This small molecule binds to this protein.
Small molecule (SMILES): C[C@]12CCC(=O)C[C@@H]1CC[C@@H]1[C@@H]2CC[C@]2(C)[C@@H](O)CC[C@@H]12

Binding-site contacts:
Ligand atom C6 contacts residue PHE95 of chain 1.A at 3.9 Å (hydrophobic).
Ligand atom O3 contacts residue MET80 of chain 1.A at 3.7 Å.
Ligand atom C2 contacts residue LEU38 of chain 1.A at 3.9 Å (hydrophobic).
Ligand atom C17 contacts residue THR208 of chain 1.A at 3.7 Å.
Ligand atom C15 contacts residue LEU204 of chain 1.A at 3.7 Å (hydrophobic).
Ligand atom C13 contacts residue ASN36 of chain 1.A at 3.8 Å.
Ligand atom O17 contacts residue ASN36 of chain 1.A at 2.8 Å (h-bond).
Ligand atom C18 contacts residue MET73 of chain 1.A at 3.8 Å (hydrophobic).
Ligand atom C12 contacts residue LEU35 of chain 1.A at 3.4 Å (hydrophobic).
Ligand atom C17 contacts residue LEU32 of chain 1.A at 3.8 Å (hydrophobic).
Ligand atom O17 contacts residue THR208 of chain 1.A at 2.7 Å (h-bond).
Ligand atom C12 contacts residue ASN36 of chain 1.A at 3.3 Å.
Ligand atom C3 contacts residue MET76 of chain 1.A at 4.0 Å (hydrophobic).
Ligand atom O3 contacts residue LEU38 of chain 1.A at 4.1 Å.
Ligand atom C16 contacts residue LEU32 of chain 1.A at 4.0 Å (hydrophobic).
Ligand atom C17 contacts residue ASN36 of chain 1.A at 3.3 Å.
Ligand atom C3 contacts residue PHE95 of chain 1.A at 4.0 Å (hydrophobic).
Ligand atom C19 contacts residue MET76 of chain 1.A at 3.8 Å (hydrophobic).
Ligand atom C1 contacts residue LEU35 of chain 1.A at 4.0 Å (hydrophobic).
Ligand atom O3 contacts residue MET76 of chain 1.A at 3.9 Å.
Ligand atom C11 contacts residue LEU35 of chain 1.A at 3.4 Å (hydrophobic).
Ligand atom O3 contacts residue PHE95 of chain 1.A at 3.8 Å.
Ligand atom C16 contacts residue PHE207 of chain 1.A at 3.9 Å (hydrophobic).
Ligand atom C2 contacts residue GLN42 of chain 1.A at 3.4 Å.
Ligand atom C2 contacts residue MET76 of chain 1.A at 4.0 Å (hydrophobic).
Ligand atom C16 contacts residue THR208 of chain 1.A at 3.9 Å.
Ligand atom O17 contacts residue LEU211 of chain 1.A at 4.1 Å.
Ligand atom O17 contacts residue PHE222 of chain 1.A at 4.0 Å.
Ligand atom O3 contacts residue GLN42 of chain 1.A at 3.1 Å (h-bond).
Ligand atom C19 contacts residue MET73 of chain 1.A at 4.0 Å (hydrophobic).
Ligand atom C6 contacts residue VAL77 of chain 1.A at 4.0 Å (hydrophobic).
Ligand atom C5 contacts residue PHE95 of chain 1.A at 3.7 Å (hydrophobic).
Ligand atom O3 contacts residue ARG83 of chain 1.A at 3.1 Å (salt-bridge).
Ligand atom C15 contacts residue MET111 of chain 1.A at 4.0 Å (hydrophobic).
Ligand atom C3 contacts residue GLN42 of chain 1.A at 3.7 Å.
Ligand atom C13 contacts residue THR208 of chain 1.A at 4.1 Å.
Ligand atom C18 contacts residue THR208 of chain 1.A at 3.2 Å.
Ligand atom C4 contacts residue PHE95 of chain 1.A at 3.8 Å (hydrophobic).
Ligand atom C4 contacts residue MET76 of chain 1.A at 3.9 Å (hydrophobic).
Ligand atom C1 contacts residue GLY39 of chain 1.A at 3.9 Å.

Sequence of chain 1.A:
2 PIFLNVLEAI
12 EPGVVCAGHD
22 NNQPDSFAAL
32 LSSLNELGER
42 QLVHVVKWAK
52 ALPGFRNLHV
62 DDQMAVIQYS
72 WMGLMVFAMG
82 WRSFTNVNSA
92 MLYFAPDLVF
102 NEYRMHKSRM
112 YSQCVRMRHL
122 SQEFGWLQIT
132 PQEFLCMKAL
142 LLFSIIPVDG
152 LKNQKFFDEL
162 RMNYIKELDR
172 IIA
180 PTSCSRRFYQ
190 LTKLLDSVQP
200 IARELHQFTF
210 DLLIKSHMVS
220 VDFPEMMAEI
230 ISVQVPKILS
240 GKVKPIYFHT